A small-molecule ligand and the protein it binds are described below.
Small molecule (SMILES): CC(=O)N[C@@H]1[C@@H](O)[C@H](O)[C@@H](CO)O[C@H]1O

Binding-site contacts:
Ligand atom O5 contacts residue ASN328 of chain 1.C at 2.3 Å (h-bond).
Ligand atom C5 contacts residue ASN328 of chain 1.C at 3.6 Å.
Ligand atom C8 contacts residue ILE329 of chain 1.C at 4.1 Å (hydrophobic).
Ligand atom C4 contacts residue ASN328 of chain 1.C at 4.2 Å.
Ligand atom O5 contacts residue GLN577 of chain 1.C at 4.2 Å.
Ligand atom C3 contacts residue ASN328 of chain 1.C at 3.8 Å.
Ligand atom C2 contacts residue ASN328 of chain 1.C at 2.5 Å.
Ligand atom O4 contacts residue GLN577 of chain 1.C at 4.3 Å.
Ligand atom C8 contacts residue ASN328 of chain 1.C at 3.9 Å.
Ligand atom C1 contacts residue GLN577 of chain 1.C at 4.0 Å.
Ligand atom N2 contacts residue ASN328 of chain 1.C at 3.0 Å (h-bond).
Ligand atom C5 contacts residue GLN577 of chain 1.C at 4.1 Å.
Ligand atom C1 contacts residue ASN328 of chain 1.C at 1.4 Å.
Ligand atom C7 contacts residue ASN328 of chain 1.C at 4.1 Å.

Sequence of chain 1.C:
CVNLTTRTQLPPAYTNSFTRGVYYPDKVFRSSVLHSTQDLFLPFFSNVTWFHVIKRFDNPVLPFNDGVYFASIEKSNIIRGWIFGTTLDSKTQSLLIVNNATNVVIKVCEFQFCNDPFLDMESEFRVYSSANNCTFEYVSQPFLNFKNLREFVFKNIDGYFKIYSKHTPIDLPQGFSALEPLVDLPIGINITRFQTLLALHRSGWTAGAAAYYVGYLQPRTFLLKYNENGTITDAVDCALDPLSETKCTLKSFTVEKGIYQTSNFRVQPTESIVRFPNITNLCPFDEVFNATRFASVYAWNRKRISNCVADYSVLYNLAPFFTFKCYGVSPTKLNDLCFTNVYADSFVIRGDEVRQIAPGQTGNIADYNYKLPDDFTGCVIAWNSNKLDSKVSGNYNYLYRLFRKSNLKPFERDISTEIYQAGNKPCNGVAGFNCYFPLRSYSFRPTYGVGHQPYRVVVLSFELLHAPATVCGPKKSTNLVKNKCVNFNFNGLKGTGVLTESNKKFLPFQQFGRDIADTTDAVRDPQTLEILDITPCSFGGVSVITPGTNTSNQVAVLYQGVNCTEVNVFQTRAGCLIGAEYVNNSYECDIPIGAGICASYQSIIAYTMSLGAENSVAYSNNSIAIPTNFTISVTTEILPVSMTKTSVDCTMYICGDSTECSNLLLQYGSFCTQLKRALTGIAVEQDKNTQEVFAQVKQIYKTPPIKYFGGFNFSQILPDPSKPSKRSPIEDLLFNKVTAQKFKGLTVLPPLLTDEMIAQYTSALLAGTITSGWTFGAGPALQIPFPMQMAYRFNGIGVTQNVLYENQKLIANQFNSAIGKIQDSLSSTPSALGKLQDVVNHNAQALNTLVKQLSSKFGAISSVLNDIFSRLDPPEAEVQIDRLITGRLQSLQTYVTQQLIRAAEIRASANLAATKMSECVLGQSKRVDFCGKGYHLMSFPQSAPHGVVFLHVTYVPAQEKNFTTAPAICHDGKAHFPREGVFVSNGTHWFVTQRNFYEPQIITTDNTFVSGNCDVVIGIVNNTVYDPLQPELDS